Sequence of chain 1.A:
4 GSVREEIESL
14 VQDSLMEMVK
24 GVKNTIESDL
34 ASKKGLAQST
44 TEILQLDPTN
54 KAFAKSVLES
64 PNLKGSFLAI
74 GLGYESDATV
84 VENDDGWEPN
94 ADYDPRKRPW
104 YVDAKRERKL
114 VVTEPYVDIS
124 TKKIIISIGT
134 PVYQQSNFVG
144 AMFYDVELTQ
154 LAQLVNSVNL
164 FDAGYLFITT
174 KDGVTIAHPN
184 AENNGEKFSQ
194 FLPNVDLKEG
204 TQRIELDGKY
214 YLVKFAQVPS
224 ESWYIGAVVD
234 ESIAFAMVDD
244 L

Binding-site contacts:
Ligand atom ND2 contacts residue TRP90 of chain 1.A at 3.7 Å.
Ligand atom N contacts residue ASP148 of chain 1.A at 2.7 Å (salt-bridge).
Ligand atom OD1 contacts residue ILE122 of chain 1.A at 3.9 Å.
Ligand atom N contacts residue SER130 of chain 1.A at 4.3 Å.
Ligand atom ND2 contacts residue ASP148 of chain 1.A at 4.0 Å.
Ligand atom CG contacts residue TYR96 of chain 1.A at 4.3 Å (hydrophobic).
Ligand atom OD1 contacts residue ASP121 of chain 1.A at 3.1 Å (salt-bridge).
Ligand atom C contacts residue TRP103 of chain 1.A at 3.7 Å (hydrophobic).
Ligand atom C contacts residue TYR119 of chain 1.A at 3.6 Å (hydrophobic).
Ligand atom ND2 contacts residue SER123 of chain 1.A at 4.1 Å.
Ligand atom N contacts residue ASP121 of chain 1.A at 3.0 Å (salt-bridge).
Ligand atom CA contacts residue TRP103 of chain 1.A at 3.5 Å (hydrophobic).
Ligand atom CG contacts residue TRP90 of chain 1.A at 4.3 Å (hydrophobic).
Ligand atom CG contacts residue PHE146 of chain 1.A at 4.3 Å (hydrophobic).
Ligand atom C contacts residue ARG101 of chain 1.A at 3.4 Å.
Ligand atom CG contacts residue ASP121 of chain 1.A at 3.7 Å.
Ligand atom C contacts residue ASP121 of chain 1.A at 4.1 Å.
Ligand atom CA contacts residue TYR96 of chain 1.A at 4.2 Å (hydrophobic).
Ligand atom OXT contacts residue TRP103 of chain 1.A at 3.1 Å (h-bond).
Ligand atom O contacts residue ARG101 of chain 1.A at 2.8 Å (salt-bridge).
Ligand atom CB contacts residue TRP103 of chain 1.A at 4.1 Å (hydrophobic).
Ligand atom CA contacts residue ASP121 of chain 1.A at 4.0 Å.
Ligand atom CA contacts residue ASP148 of chain 1.A at 3.7 Å.
Ligand atom O contacts residue ILE122 of chain 1.A at 3.3 Å (h-bond).
Ligand atom OXT contacts residue ARG101 of chain 1.A at 2.5 Å (salt-bridge).
Ligand atom OXT contacts residue TYR119 of chain 1.A at 4.3 Å.
Ligand atom CB contacts residue PHE146 of chain 1.A at 3.7 Å (hydrophobic).
Ligand atom O contacts residue ASP121 of chain 1.A at 3.4 Å (salt-bridge).
Ligand atom OXT contacts residue TYR96 of chain 1.A at 3.0 Å (h-bond).
Ligand atom N contacts residue ILE128 of chain 1.A at 3.8 Å.
Ligand atom C contacts residue TYR96 of chain 1.A at 3.8 Å (hydrophobic).
Ligand atom ND2 contacts residue ASP121 of chain 1.A at 4.3 Å.
Ligand atom N contacts residue TYR119 of chain 1.A at 3.0 Å (h-bond).
Ligand atom CG contacts residue ASP148 of chain 1.A at 4.0 Å.
Ligand atom O contacts residue TYR119 of chain 1.A at 3.5 Å.
Ligand atom ND2 contacts residue PHE146 of chain 1.A at 3.9 Å.
Ligand atom OD1 contacts residue SER123 of chain 1.A at 3.7 Å.
Ligand atom CA contacts residue TYR119 of chain 1.A at 3.3 Å (hydrophobic).
Ligand atom CB contacts residue ASP148 of chain 1.A at 3.8 Å.
Ligand atom CB contacts residue TYR96 of chain 1.A at 3.6 Å (hydrophobic).

The small molecule below binds the protein below.
Small molecule (SMILES): NC(=O)C[C@H](N)C(=O)O